Sequence of chain 1.B:
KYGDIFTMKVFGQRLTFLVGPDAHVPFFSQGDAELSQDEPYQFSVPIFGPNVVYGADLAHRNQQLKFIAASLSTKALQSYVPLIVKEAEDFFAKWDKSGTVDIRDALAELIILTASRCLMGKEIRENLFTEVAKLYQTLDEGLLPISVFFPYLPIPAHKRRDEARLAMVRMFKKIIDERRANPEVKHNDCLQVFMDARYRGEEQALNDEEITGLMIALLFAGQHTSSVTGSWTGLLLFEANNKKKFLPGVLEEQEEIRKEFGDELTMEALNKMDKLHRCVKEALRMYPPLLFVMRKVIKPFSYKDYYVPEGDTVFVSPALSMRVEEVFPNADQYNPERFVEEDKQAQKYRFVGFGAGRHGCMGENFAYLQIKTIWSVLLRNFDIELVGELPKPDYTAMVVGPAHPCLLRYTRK

Binding-site contacts:
Ligand atom CAU contacts residue TYR82 of chain 1.B at 3.7 Å (hydrophobic).
Ligand atom CAZ contacts residue LEU332 of chain 1.B at 3.6 Å (hydrophobic).
Ligand atom FAM contacts residue HEM1 of chain 1.I at 3.4 Å.
Ligand atom NAH contacts residue ALA262 of chain 1.B at 3.4 Å.
Ligand atom CAJ contacts residue HEM1 of chain 1.I at 3.8 Å.
Ligand atom CBC contacts residue PHE333 of chain 1.B at 3.3 Å (hydrophobic).
Ligand atom NAF contacts residue HEM1 of chain 1.I at 2.2 Å.
Ligand atom CAW contacts residue PHE84 of chain 1.B at 3.9 Å (hydrophobic).
Ligand atom NAG contacts residue HEM1 of chain 1.I at 3.2 Å.
Ligand atom CAX contacts residue PHE333 of chain 1.B at 3.9 Å (hydrophobic).
Ligand atom CAE contacts residue HEM1 of chain 1.I at 3.1 Å.
Ligand atom FAR contacts residue PHE261 of chain 1.B at 3.8 Å.
Ligand atom NBK contacts residue PHE84 of chain 1.B at 3.5 Å.
Ligand atom CAN contacts residue ALA258 of chain 1.B at 3.4 Å (hydrophobic).
Ligand atom CAY contacts residue PHE333 of chain 1.B at 3.4 Å (hydrophobic).
Ligand atom CBI contacts residue MET335 of chain 1.B at 3.4 Å (hydrophobic).
Ligand atom FBG contacts residue MET439 of chain 1.B at 3.1 Å.
Ligand atom NAG contacts residue THR266 of chain 1.B at 3.2 Å.
Ligand atom CAY contacts residue LEU331 of chain 1.B at 3.9 Å (hydrophobic).
Ligand atom CAL contacts residue HEM1 of chain 1.I at 3.7 Å.
Ligand atom OBB contacts residue LEU332 of chain 1.B at 3.8 Å.
Ligand atom FAM contacts residue ALA258 of chain 1.B at 3.8 Å.
Ligand atom CAJ contacts residue TYR95 of chain 1.B at 3.6 Å (hydrophobic).
Ligand atom CBJ contacts residue LEU331 of chain 1.B at 3.9 Å (hydrophobic).
Ligand atom FAS contacts residue TYR95 of chain 1.B at 3.3 Å.
Ligand atom OBB contacts residue PHE333 of chain 1.B at 3.5 Å.
Ligand atom FAM contacts residue LEU259 of chain 1.B at 3.8 Å.
Ligand atom CAK contacts residue HEM1 of chain 1.I at 3.5 Å.
Ligand atom FAR contacts residue PHE89 of chain 1.B at 4.0 Å.
Ligand atom NAD contacts residue LEU331 of chain 1.B at 4.0 Å.
Ligand atom CBH contacts residue MET335 of chain 1.B at 3.5 Å (hydrophobic).
Ligand atom FAP contacts residue PHE261 of chain 1.B at 3.3 Å.
Ligand atom CBJ contacts residue PHE84 of chain 1.B at 3.5 Å (hydrophobic).
Ligand atom NAG contacts residue ALA262 of chain 1.B at 3.4 Å.
Ligand atom NAH contacts residue THR266 of chain 1.B at 3.3 Å.
Ligand atom CAZ contacts residue PHE333 of chain 1.B at 3.5 Å (hydrophobic).
Ligand atom CAK contacts residue TYR95 of chain 1.B at 3.9 Å (hydrophobic).
Ligand atom FAP contacts residue ALA262 of chain 1.B at 3.8 Å.
Ligand atom CAT contacts residue PHE84 of chain 1.B at 3.8 Å (hydrophobic).
Ligand atom CAV contacts residue TYR82 of chain 1.B at 3.6 Å (hydrophobic).

This protein binds this small molecule.
Small molecule (SMILES): O[C@@](Cn1cnnn1)(c1ccc(F)cc1F)C(F)(F)c1ccc(-c2ccc(OCC(F)(F)F)cc2)cn1